Sequence of chain 1.I:
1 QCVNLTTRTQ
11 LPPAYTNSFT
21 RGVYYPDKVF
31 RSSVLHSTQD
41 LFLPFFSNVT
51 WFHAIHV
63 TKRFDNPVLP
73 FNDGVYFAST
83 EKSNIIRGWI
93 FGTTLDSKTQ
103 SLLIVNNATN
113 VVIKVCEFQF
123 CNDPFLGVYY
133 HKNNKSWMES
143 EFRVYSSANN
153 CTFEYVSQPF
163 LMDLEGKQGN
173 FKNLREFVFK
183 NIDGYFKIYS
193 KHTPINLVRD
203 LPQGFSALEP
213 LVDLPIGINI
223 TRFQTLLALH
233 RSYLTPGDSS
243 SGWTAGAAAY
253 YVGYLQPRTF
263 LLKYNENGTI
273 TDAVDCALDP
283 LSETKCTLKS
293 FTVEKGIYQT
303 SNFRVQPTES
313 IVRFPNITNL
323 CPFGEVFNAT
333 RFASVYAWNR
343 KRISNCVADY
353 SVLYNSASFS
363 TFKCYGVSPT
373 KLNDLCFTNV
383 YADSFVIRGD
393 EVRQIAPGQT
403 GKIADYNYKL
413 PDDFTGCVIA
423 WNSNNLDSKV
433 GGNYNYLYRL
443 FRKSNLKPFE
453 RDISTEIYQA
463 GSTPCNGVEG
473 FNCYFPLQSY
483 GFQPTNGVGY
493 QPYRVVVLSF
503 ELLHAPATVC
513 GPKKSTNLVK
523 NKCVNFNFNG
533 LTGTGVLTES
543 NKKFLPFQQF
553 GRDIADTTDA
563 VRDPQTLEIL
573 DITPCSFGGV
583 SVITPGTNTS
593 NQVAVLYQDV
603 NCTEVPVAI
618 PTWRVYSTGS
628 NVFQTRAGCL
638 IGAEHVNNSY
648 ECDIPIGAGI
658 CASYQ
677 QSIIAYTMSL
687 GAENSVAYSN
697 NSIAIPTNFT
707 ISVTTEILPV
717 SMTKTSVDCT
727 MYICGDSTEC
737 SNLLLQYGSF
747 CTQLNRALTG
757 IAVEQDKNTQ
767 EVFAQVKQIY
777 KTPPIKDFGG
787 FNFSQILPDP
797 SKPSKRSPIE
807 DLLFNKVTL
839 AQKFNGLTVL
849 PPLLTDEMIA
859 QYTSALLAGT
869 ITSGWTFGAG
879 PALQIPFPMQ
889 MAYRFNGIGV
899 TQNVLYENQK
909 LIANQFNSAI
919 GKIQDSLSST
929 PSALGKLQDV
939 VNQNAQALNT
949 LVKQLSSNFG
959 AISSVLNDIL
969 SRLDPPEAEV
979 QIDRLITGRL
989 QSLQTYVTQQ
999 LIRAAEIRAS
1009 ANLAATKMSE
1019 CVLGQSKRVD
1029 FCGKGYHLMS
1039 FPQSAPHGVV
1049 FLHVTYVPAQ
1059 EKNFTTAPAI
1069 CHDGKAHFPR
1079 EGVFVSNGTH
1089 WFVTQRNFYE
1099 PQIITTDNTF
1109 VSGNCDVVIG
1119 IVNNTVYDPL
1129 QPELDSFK

Binding-site contacts:
Ligand atom O7 contacts residue ASN4 of chain 1.I at 4.2 Å.
Ligand atom C6 contacts residue CYS2 of chain 1.I at 4.5 Å (hydrophobic).
Ligand atom O5 contacts residue ASN4 of chain 1.I at 2.4 Å (h-bond).
Ligand atom C8 contacts residue ASN4 of chain 1.I at 3.4 Å.
Ligand atom C7 contacts residue ASN4 of chain 1.I at 3.3 Å.
Ligand atom C3 contacts residue ASN4 of chain 1.I at 3.8 Å.
Ligand atom C4 contacts residue ASN124 of chain 1.I at 4.3 Å.
Ligand atom N2 contacts residue ASN4 of chain 1.I at 2.9 Å (h-bond).
Ligand atom O3 contacts residue ASN124 of chain 1.I at 4.5 Å.
Ligand atom C4 contacts residue ASN4 of chain 1.I at 4.2 Å.
Ligand atom C1 contacts residue ASN4 of chain 1.I at 1.4 Å.
Ligand atom C2 contacts residue ASN4 of chain 1.I at 2.5 Å.
Ligand atom C5 contacts residue ASN4 of chain 1.I at 3.7 Å.

This small molecule binds to this protein.
Small molecule (SMILES): CC(=O)N[C@@H]1[C@@H](O)[C@H](O)[C@@H](CO)O[C@H]1O